Binding-site contacts:
Ligand atom C1 contacts residue ASN15 of chain 1.B at 1.4 Å.
Ligand atom C8 contacts residue PHE9 of chain 1.B at 4.2 Å (hydrophobic).
Ligand atom C3 contacts residue VAL20 of chain 1.B at 4.0 Å (hydrophobic).
Ligand atom O6 contacts residue ARG21 of chain 1.B at 4.1 Å.
Ligand atom N2 contacts residue VAL20 of chain 1.B at 2.6 Å (h-bond).
Ligand atom C2 contacts residue ASN15 of chain 1.B at 2.4 Å.
Ligand atom N2 contacts residue ARG21 of chain 1.B at 4.1 Å.
Ligand atom C7 contacts residue ASN15 of chain 1.B at 3.5 Å.
Ligand atom C2 contacts residue VAL20 of chain 1.B at 3.4 Å (hydrophobic).
Ligand atom C3 contacts residue ARG21 of chain 1.B at 3.6 Å.
Ligand atom C2 contacts residue ARG21 of chain 1.B at 3.9 Å.
Ligand atom O6 contacts residue GLY18 of chain 1.B at 3.0 Å.
Ligand atom C3 contacts residue ASN15 of chain 1.B at 3.8 Å.
Ligand atom C1 contacts residue ARG21 of chain 1.B at 3.4 Å.
Ligand atom C1 contacts residue GLY18 of chain 1.B at 4.2 Å.
Ligand atom O4 contacts residue ARG21 of chain 1.B at 3.9 Å.
Ligand atom O7 contacts residue PHE9 of chain 1.B at 4.3 Å.
Ligand atom C4 contacts residue ASN15 of chain 1.B at 4.2 Å.
Ligand atom O7 contacts residue VAL20 of chain 1.B at 4.0 Å.
Ligand atom O7 contacts residue THR4 of chain 1.B at 3.0 Å.
Ligand atom C6 contacts residue GLY18 of chain 1.B at 3.6 Å.
Ligand atom C5 contacts residue GLY18 of chain 1.B at 3.6 Å.
Ligand atom O5 contacts residue ASN15 of chain 1.B at 2.3 Å (h-bond).
Ligand atom O7 contacts residue ASN15 of chain 1.B at 3.4 Å (h-bond).
Ligand atom C5 contacts residue ARG21 of chain 1.B at 3.4 Å.
Ligand atom C7 contacts residue VAL20 of chain 1.B at 3.5 Å (hydrophobic).
Ligand atom C1 contacts residue VAL20 of chain 1.B at 3.3 Å (hydrophobic).
Ligand atom O5 contacts residue GLY18 of chain 1.B at 3.6 Å.
Ligand atom C4 contacts residue ARG21 of chain 1.B at 3.8 Å.
Ligand atom N2 contacts residue ASN15 of chain 1.B at 2.8 Å (h-bond).
Ligand atom C7 contacts residue THR4 of chain 1.B at 4.2 Å.
Ligand atom O5 contacts residue ARG21 of chain 1.B at 3.6 Å.
Ligand atom C5 contacts residue ASN15 of chain 1.B at 3.6 Å.

Sequence of chain 1.B:
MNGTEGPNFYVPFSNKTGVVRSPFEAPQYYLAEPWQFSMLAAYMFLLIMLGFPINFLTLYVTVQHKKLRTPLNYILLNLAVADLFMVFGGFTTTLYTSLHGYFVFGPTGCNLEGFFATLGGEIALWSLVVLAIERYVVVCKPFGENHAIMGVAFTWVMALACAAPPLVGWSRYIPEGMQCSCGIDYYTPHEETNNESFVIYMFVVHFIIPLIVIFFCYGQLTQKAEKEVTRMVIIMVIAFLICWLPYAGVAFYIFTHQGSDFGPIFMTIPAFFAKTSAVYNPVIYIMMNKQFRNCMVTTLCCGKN

A small-molecule ligand and the protein it binds are described below.
Small molecule (SMILES): CC(=O)N[C@H]1[C@H](O[C@H]2[C@H](O)[C@@H](NC(C)=O)CO[C@@H]2CO)O[C@H](CO)[C@@H](O[C@@H]2O[C@H](CO)[C@@H](O)[C@H](O)[C@@H]2O)[C@@H]1O